Binding-site contacts:
Ligand atom O5' contacts residue ARG420 of chain 58.B at 2.9 Å (salt-bridge).
Ligand atom C5' contacts residue ARG28 of chain 57.D at 2.8 Å.
Ligand atom N9 contacts residue ALA27 of chain 57.D at 3.1 Å.
Ligand atom O5' contacts residue ARG28 of chain 57.D at 3.1 Å (salt-bridge).
Ligand atom O5' contacts residue TYR31 of chain 57.D at 2.2 Å (h-bond).
Ligand atom C3' contacts residue THR5 of chain 8.B at 3.2 Å.
Ligand atom C1' contacts residue GLY6 of chain 8.B at 2.9 Å.
Ligand atom C5' contacts residue THR5 of chain 8.B at 3.1 Å.
Ligand atom N6 contacts residue ASP217 of chain 57.B at 2.8 Å (salt-bridge).
Ligand atom O3' contacts residue THR5 of chain 8.B at 3.1 Å (h-bond).
Ligand atom C4' contacts residue ARG420 of chain 58.B at 3.4 Å.
Ligand atom C5 contacts residue GLY26 of chain 57.D at 3.5 Å.
Ligand atom O4' contacts residue GLY6 of chain 8.B at 2.9 Å.
Ligand atom C6 contacts residue ALA7 of chain 8.B at 2.7 Å (hydrophobic).
Ligand atom OP1 contacts residue ARG420 of chain 58.B at 2.4 Å (salt-bridge).
Ligand atom P contacts residue ARG28 of chain 57.D at 3.4 Å.
Ligand atom OP1 contacts residue PHE211 of chain 57.B at 2.1 Å.
Ligand atom N6 contacts residue GLY26 of chain 57.D at 3.1 Å.
Ligand atom OP1 contacts residue THR418 of chain 58.B at 3.2 Å.
Ligand atom O3' contacts residue ARG420 of chain 58.B at 1.7 Å (salt-bridge).
Ligand atom C4' contacts residue THR5 of chain 8.B at 2.6 Å.
Ligand atom P contacts residue TYR31 of chain 57.D at 3.5 Å.
Ligand atom C3' contacts residue GLY6 of chain 8.B at 3.2 Å.
Ligand atom P contacts residue GLU207 of chain 57.B at 3.4 Å.
Ligand atom P contacts residue ARG420 of chain 58.B at 2.5 Å.
Ligand atom OP2 contacts residue GLU207 of chain 57.B at 2.0 Å (salt-bridge).
Ligand atom N7 contacts residue GLY26 of chain 57.D at 2.7 Å.
Ligand atom O3' contacts residue TYR31 of chain 57.D at 3.2 Å (h-bond).
Ligand atom O4' contacts residue ARG420 of chain 58.B at 3.2 Å (salt-bridge).
Ligand atom OP2 contacts residue ARG420 of chain 58.B at 3.4 Å (salt-bridge).
Ligand atom C5' contacts residue TYR31 of chain 57.D at 3.0 Å (hydrophobic).
Ligand atom C5 contacts residue ALA7 of chain 8.B at 2.7 Å (hydrophobic).
Ligand atom C4' contacts residue GLY6 of chain 8.B at 3.1 Å.
Ligand atom C8 contacts residue ALA27 of chain 57.D at 2.0 Å (hydrophobic).
Ligand atom O3' contacts residue GLY6 of chain 8.B at 2.3 Å (h-bond).
Ligand atom OP1 contacts residue ARG28 of chain 57.D at 2.7 Å (salt-bridge).
Ligand atom C8 contacts residue ARG28 of chain 57.D at 3.1 Å.
Ligand atom N6 contacts residue ALA27 of chain 57.D at 3.2 Å (h-bond).
Ligand atom C5 contacts residue ALA27 of chain 57.D at 2.9 Å (hydrophobic).
Ligand atom N7 contacts residue ALA27 of chain 57.D at 1.6 Å.

Sequence of chain 8.B:
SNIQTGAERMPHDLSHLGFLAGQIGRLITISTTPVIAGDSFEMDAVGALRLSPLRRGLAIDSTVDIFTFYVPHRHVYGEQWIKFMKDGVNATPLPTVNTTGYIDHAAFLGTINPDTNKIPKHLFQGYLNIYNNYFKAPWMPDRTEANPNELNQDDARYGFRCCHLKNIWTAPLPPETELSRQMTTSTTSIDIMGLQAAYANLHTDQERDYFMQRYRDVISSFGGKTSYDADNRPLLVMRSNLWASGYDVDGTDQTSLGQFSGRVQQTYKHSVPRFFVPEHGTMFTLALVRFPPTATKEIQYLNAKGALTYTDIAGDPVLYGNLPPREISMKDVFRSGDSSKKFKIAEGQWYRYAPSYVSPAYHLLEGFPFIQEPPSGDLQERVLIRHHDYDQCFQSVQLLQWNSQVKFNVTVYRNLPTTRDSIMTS

Sequence of chain 58.B:
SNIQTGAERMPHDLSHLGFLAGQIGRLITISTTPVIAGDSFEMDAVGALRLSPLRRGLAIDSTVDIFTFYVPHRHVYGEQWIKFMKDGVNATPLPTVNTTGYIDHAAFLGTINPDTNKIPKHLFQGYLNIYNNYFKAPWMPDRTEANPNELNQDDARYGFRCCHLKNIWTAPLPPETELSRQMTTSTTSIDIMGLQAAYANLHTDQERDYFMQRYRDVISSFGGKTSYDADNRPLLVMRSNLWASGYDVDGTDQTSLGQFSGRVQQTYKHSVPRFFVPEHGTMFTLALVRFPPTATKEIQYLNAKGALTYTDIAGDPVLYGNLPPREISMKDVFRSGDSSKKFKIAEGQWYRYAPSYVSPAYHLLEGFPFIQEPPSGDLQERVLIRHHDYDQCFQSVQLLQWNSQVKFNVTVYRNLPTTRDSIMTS

Sequence of chain 57.D:
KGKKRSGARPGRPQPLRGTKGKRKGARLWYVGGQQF

This small molecule binds to this protein.
Small molecule (SMILES): N=c1ccn([C@H]2C[C@H](O)[C@@H](CO[P](=O)(O)O[C@H]3C[C@H](n4cnc5c(N)ncnc54)O[C@@H]3CO[P](=O)(O)O[C@H]3C[C@H](n4cnc5c(N)ncnc54)O[C@@H]3CO[P](=O)(O)O[C@H]3C[C@H](n4cnc5c(N)ncnc54)O[C@@H]3COP(=O)(O)O)O2)c(=O)[nH]1

Sequence of chain 57.B:
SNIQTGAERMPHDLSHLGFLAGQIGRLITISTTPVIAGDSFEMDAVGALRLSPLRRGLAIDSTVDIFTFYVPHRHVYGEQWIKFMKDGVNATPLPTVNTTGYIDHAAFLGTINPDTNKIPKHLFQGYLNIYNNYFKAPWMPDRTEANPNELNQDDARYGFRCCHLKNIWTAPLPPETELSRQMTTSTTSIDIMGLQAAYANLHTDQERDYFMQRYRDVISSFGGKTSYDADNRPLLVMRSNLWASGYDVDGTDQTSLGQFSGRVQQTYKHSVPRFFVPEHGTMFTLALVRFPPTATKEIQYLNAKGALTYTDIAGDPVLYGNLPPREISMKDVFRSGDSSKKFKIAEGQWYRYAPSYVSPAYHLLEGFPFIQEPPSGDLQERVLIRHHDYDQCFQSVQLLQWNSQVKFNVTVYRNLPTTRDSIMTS